Sequence of chain 1.D:
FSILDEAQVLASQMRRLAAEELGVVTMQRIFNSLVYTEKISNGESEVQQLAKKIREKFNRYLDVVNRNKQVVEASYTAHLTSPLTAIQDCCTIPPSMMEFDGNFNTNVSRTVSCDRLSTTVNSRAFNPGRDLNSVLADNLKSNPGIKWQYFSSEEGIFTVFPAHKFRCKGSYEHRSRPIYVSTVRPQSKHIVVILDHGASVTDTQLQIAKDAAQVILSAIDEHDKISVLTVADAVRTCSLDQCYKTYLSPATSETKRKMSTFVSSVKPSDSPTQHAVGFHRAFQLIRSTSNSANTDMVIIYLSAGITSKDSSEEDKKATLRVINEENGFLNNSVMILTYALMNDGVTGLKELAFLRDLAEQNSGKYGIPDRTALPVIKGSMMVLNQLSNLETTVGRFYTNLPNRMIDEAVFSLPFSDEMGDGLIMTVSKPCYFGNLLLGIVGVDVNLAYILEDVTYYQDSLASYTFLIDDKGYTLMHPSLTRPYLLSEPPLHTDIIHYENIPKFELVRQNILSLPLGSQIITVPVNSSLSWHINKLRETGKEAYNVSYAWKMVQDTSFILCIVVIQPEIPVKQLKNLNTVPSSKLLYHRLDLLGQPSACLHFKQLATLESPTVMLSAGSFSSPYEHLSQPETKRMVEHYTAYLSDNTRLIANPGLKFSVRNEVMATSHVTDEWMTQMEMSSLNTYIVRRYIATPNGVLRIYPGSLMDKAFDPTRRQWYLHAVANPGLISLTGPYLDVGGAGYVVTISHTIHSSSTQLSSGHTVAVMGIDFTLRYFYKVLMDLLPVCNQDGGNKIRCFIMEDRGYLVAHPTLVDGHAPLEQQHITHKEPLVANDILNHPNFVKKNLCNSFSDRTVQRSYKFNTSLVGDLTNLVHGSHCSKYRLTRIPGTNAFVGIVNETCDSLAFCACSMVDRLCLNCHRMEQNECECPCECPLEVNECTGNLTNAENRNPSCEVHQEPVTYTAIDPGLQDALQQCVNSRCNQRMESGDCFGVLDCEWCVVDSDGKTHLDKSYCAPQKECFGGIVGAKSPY

Binding-site contacts:
Ligand atom N2 contacts residue ASN601 of chain 1.D at 3.0 Å (h-bond).
Ligand atom C2 contacts residue GLU624 of chain 1.D at 3.5 Å.
Ligand atom C7 contacts residue ALA599 of chain 1.D at 4.5 Å (hydrophobic).
Ligand atom C2 contacts residue ASN601 of chain 1.D at 2.5 Å.
Ligand atom C5 contacts residue ASN601 of chain 1.D at 3.6 Å.
Ligand atom N2 contacts residue GLU624 of chain 1.D at 4.0 Å.
Ligand atom C1 contacts residue ASN601 of chain 1.D at 1.4 Å.
Ligand atom C8 contacts residue TYR600 of chain 1.D at 4.0 Å (hydrophobic).
Ligand atom C4 contacts residue ASN601 of chain 1.D at 4.2 Å.
Ligand atom O5 contacts residue GLU624 of chain 1.D at 3.9 Å.
Ligand atom O5 contacts residue ASN601 of chain 1.D at 2.3 Å (h-bond).
Ligand atom O7 contacts residue THR578 of chain 1.D at 4.5 Å.
Ligand atom C8 contacts residue LYS597 of chain 1.D at 4.1 Å.
Ligand atom O7 contacts residue ASN601 of chain 1.D at 3.9 Å.
Ligand atom C3 contacts residue ASN601 of chain 1.D at 3.8 Å.
Ligand atom C8 contacts residue ALA599 of chain 1.D at 3.1 Å (hydrophobic).
Ligand atom C7 contacts residue ASN601 of chain 1.D at 3.7 Å.
Ligand atom C1 contacts residue GLU624 of chain 1.D at 3.5 Å.

This protein binds this small molecule.
Small molecule (SMILES): CC(=O)N[C@@H]1[C@@H](O)[C@H](O)[C@@H](CO)O[C@H]1O